This protein binds this small molecule.
Small molecule (SMILES): CC(=O)N[C@H]1[C@H](O[C@H]2[C@H](O)[C@@H](NC(C)=O)CO[C@@H]2CO)O[C@H](CO)[C@@H](O[C@@H]2O[C@H](CO)[C@@H](O)[C@H](O)[C@@H]2O)[C@@H]1O

Sequence of chain 1.D:
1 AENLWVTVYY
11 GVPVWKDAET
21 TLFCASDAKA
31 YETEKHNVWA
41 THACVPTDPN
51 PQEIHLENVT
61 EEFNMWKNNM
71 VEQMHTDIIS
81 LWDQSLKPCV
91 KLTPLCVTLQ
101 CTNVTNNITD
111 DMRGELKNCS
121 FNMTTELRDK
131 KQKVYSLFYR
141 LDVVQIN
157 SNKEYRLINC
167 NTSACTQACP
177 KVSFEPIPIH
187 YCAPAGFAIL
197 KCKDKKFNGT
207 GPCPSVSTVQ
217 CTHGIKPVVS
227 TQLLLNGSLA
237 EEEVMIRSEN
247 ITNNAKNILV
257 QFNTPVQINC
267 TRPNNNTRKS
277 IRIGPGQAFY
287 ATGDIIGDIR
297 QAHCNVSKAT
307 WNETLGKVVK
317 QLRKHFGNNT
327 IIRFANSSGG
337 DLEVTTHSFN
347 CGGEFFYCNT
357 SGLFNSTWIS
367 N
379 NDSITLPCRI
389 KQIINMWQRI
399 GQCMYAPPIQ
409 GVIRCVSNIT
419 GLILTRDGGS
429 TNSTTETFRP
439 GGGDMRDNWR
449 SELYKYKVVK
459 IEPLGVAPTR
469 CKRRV

Binding-site contacts:
Ligand atom C2 contacts residue TYR135 of chain 1.D at 3.7 Å (hydrophobic).
Ligand atom C8 contacts residue VAL104 of chain 1.D at 4.1 Å (hydrophobic).
Ligand atom C7 contacts residue TYR135 of chain 1.D at 4.3 Å (hydrophobic).
Ligand atom O5 contacts residue ASN118 of chain 1.D at 2.4 Å (h-bond).
Ligand atom C5 contacts residue TYR135 of chain 1.D at 4.0 Å (hydrophobic).
Ligand atom O3 contacts residue TYR135 of chain 1.D at 3.9 Å.
Ligand atom C1 contacts residue TYR135 of chain 1.D at 3.5 Å (hydrophobic).
Ligand atom C1 contacts residue ASN118 of chain 1.D at 1.4 Å.
Ligand atom C7 contacts residue THR105 of chain 1.D at 4.1 Å.
Ligand atom O7 contacts residue THR105 of chain 1.D at 3.3 Å.
Ligand atom C3 contacts residue ASN118 of chain 1.D at 3.8 Å.
Ligand atom O5 contacts residue TYR135 of chain 1.D at 4.1 Å.
Ligand atom C8 contacts residue ASP290 of chain 1.D at 3.5 Å.
Ligand atom C5 contacts residue ASN118 of chain 1.D at 3.7 Å.
Ligand atom C3 contacts residue TYR135 of chain 1.D at 3.5 Å (hydrophobic).
Ligand atom C7 contacts residue ASN118 of chain 1.D at 4.1 Å.
Ligand atom C4 contacts residue TYR135 of chain 1.D at 4.4 Å (hydrophobic).
Ligand atom N2 contacts residue ASN118 of chain 1.D at 2.9 Å (h-bond).
Ligand atom C2 contacts residue ASN118 of chain 1.D at 2.5 Å.
Ligand atom C4 contacts residue ASN118 of chain 1.D at 4.3 Å.
Ligand atom O4 contacts residue TYR135 of chain 1.D at 4.2 Å.
Ligand atom C7 contacts residue ASP290 of chain 1.D at 4.4 Å.
Ligand atom N2 contacts residue TYR135 of chain 1.D at 3.4 Å.
Ligand atom C6 contacts residue ASN118 of chain 1.D at 4.4 Å.
Ligand atom C8 contacts residue LEU137 of chain 1.D at 4.1 Å (hydrophobic).